This small molecule binds to this protein.
Small molecule (SMILES): CC(=O)N[C@H]1[C@H](O[C@H]2[C@H](O)[C@@H](NC(C)=O)CO[C@@H]2CO)O[C@H](CO)[C@@H](O)[C@@H]1O

Binding-site contacts:
Ligand atom O6 contacts residue ARG21 of chain 1.C at 3.5 Å (salt-bridge).
Ligand atom C5 contacts residue ASN44 of chain 1.C at 3.6 Å.
Ligand atom O5 contacts residue ASN44 of chain 1.C at 2.4 Å (h-bond).
Ligand atom O7 contacts residue ASN44 of chain 1.C at 3.4 Å (h-bond).
Ligand atom C7 contacts residue ASN44 of chain 1.C at 3.4 Å.
Ligand atom C7 contacts residue PRO213 of chain 1.C at 4.1 Å (hydrophobic).
Ligand atom N2 contacts residue PRO213 of chain 1.C at 4.3 Å.
Ligand atom C3 contacts residue ASN44 of chain 1.C at 3.8 Å.
Ligand atom C8 contacts residue PRO213 of chain 1.C at 3.9 Å (hydrophobic).
Ligand atom C4 contacts residue ASN44 of chain 1.C at 4.2 Å.
Ligand atom C1 contacts residue ASN44 of chain 1.C at 1.4 Å.
Ligand atom C2 contacts residue ASN44 of chain 1.C at 2.4 Å.
Ligand atom N2 contacts residue ASN44 of chain 1.C at 3.0 Å (h-bond).

Sequence of chain 1.C:
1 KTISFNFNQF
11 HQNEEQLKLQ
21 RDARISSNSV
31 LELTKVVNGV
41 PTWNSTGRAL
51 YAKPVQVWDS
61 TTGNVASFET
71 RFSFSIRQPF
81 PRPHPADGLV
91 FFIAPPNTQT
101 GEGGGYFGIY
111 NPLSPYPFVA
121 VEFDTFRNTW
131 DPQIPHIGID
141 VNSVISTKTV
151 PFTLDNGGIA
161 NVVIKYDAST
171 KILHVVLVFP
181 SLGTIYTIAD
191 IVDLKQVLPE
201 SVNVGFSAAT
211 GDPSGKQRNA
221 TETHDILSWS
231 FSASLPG